Binding-site contacts:
Ligand atom O2 contacts residue SER115 of chain 1.B at 3.2 Å.
Ligand atom OP1 contacts residue ALA83 of chain 1.B at 2.8 Å (h-bond).
Ligand atom N6 contacts residue DT6 of chain 1.D at 2.8 Å (h-bond).
Ligand atom N3 contacts residue DG1 of chain 1.D at 2.9 Å (h-bond).
Ligand atom N3 contacts residue DG9 of chain 1.D at 2.8 Å (h-bond).
Ligand atom N3 contacts residue DA3 of chain 1.D at 2.5 Å (h-bond).
Ligand atom C6 contacts residue DG1 of chain 1.D at 3.1 Å.
Ligand atom N1 contacts residue DC2 of chain 1.D at 2.6 Å (h-bond).
Ligand atom O6 contacts residue DG1 of chain 1.D at 2.8 Å (h-bond).
Ligand atom N4 contacts residue DG9 of chain 1.D at 2.9 Å (h-bond).
Ligand atom O4 contacts residue DA3 of chain 1.D at 2.9 Å (h-bond).
Ligand atom OP2 contacts residue ARG52 of chain 1.B at 2.8 Å (salt-bridge).
Ligand atom N1 contacts residue DT6 of chain 1.D at 2.7 Å (h-bond).
Ligand atom O6 contacts residue DA3 of chain 1.D at 2.8 Å (h-bond).
Ligand atom C2 contacts residue DC4 of chain 1.D at 3.2 Å.
Ligand atom OP2 contacts residue ARG81 of chain 1.B at 2.6 Å (salt-bridge).
Ligand atom O2 contacts residue DG5 of chain 1.D at 2.6 Å (h-bond).
Ligand atom O2 contacts residue DA3 of chain 1.D at 3.1 Å.
Ligand atom O4 contacts residue DA8 of chain 1.D at 2.7 Å (h-bond).
Ligand atom OP1 contacts residue ARG81 of chain 1.B at 2.9 Å (salt-bridge).
Ligand atom OP2 contacts residue ARG52 of chain 1.B at 2.9 Å (salt-bridge).
Ligand atom OP1 contacts residue LYS91 of chain 1.B at 3.0 Å (salt-bridge).
Ligand atom O6 contacts residue DC2 of chain 1.D at 2.7 Å (h-bond).
Ligand atom N3 contacts residue DG5 of chain 1.D at 2.8 Å (h-bond).
Ligand atom N4 contacts residue DG5 of chain 1.D at 2.9 Å (h-bond).
Ligand atom O6 contacts residue DC7 of chain 1.D at 3.1 Å (h-bond).
Ligand atom N1 contacts residue DC4 of chain 1.D at 2.8 Å (h-bond).
Ligand atom OP1 contacts residue MN1 of chain 1.H at 2.4 Å.
Ligand atom O5' contacts residue ASN114 of chain 1.B at 2.8 Å (h-bond).
Ligand atom O3' contacts residue MN1 of chain 1.H at 2.5 Å.
Ligand atom P contacts residue MN1 of chain 1.H at 3.0 Å.
Ligand atom N2 contacts residue DC4 of chain 1.D at 2.3 Å (h-bond).
Ligand atom O2 contacts residue ASN119 of chain 1.B at 2.9 Å (h-bond).
Ligand atom N3 contacts residue DA8 of chain 1.D at 2.6 Å (h-bond).
Ligand atom O2 contacts residue DG9 of chain 1.D at 2.6 Å (h-bond).
Ligand atom N2 contacts residue DG5 of chain 1.D at 3.0 Å (h-bond).
Ligand atom N2 contacts residue DC7 of chain 1.D at 2.6 Å (h-bond).
Ligand atom N2 contacts residue DC2 of chain 1.D at 2.5 Å (h-bond).
Ligand atom N1 contacts residue DC7 of chain 1.D at 2.9 Å (h-bond).
Ligand atom OP1 contacts residue GLY88 of chain 1.B at 2.7 Å (h-bond).

Sequence of chain 1.B:
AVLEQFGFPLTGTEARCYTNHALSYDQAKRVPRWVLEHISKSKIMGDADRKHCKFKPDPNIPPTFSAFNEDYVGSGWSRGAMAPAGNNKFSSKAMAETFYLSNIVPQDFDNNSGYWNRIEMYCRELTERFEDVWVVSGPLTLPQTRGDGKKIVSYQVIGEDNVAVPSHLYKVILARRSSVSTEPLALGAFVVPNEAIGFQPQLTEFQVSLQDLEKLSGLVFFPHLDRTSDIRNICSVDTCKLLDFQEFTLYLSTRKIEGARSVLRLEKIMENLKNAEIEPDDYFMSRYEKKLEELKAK

The protein below binds the small molecule below.
Small molecule (SMILES): Cc1cn([C@H]2C[C@H](O[P](=O)(O)OC[C@H]3O[C@@H](n4cnc5c(=O)[nH]c(N)nc54)C[C@@H]3O[P](=O)(O)OC[C@H]3O[C@@H](n4ccc(N)nc4=O)C[C@@H]3O)[C@@H](CO[P](=O)(O)O[C@H]3C[C@H](n4cnc5c(=O)[nH]c(N)nc54)O[C@@H]3CO[P](=O)(O)O[C@H]3C[C@H](n4ccc(N)nc4=O)O[C@@H]3CO[P](=O)(O)O[C@H]3C[C@H](n4cnc5c4NC=NC5N)O[C@@H]3CO[P](=O)(O)O[C@H]3C[C@H](n4cnc5c(=O)[nH]c(N)nc54)O[C@@H]3CO[P](=O)(O)O[C@H]3C[C@H](n4cc(C)c(=O)[nH]c4=O)O[C@@H]3CO[P](=O)(O)O[C@H]3C[C@H](n4ccc(N)nc4=O)O[C@@H]3COP(=O)(O)O)O2)c(=O)[nH]c1=O